Sequence of chain 1.B:
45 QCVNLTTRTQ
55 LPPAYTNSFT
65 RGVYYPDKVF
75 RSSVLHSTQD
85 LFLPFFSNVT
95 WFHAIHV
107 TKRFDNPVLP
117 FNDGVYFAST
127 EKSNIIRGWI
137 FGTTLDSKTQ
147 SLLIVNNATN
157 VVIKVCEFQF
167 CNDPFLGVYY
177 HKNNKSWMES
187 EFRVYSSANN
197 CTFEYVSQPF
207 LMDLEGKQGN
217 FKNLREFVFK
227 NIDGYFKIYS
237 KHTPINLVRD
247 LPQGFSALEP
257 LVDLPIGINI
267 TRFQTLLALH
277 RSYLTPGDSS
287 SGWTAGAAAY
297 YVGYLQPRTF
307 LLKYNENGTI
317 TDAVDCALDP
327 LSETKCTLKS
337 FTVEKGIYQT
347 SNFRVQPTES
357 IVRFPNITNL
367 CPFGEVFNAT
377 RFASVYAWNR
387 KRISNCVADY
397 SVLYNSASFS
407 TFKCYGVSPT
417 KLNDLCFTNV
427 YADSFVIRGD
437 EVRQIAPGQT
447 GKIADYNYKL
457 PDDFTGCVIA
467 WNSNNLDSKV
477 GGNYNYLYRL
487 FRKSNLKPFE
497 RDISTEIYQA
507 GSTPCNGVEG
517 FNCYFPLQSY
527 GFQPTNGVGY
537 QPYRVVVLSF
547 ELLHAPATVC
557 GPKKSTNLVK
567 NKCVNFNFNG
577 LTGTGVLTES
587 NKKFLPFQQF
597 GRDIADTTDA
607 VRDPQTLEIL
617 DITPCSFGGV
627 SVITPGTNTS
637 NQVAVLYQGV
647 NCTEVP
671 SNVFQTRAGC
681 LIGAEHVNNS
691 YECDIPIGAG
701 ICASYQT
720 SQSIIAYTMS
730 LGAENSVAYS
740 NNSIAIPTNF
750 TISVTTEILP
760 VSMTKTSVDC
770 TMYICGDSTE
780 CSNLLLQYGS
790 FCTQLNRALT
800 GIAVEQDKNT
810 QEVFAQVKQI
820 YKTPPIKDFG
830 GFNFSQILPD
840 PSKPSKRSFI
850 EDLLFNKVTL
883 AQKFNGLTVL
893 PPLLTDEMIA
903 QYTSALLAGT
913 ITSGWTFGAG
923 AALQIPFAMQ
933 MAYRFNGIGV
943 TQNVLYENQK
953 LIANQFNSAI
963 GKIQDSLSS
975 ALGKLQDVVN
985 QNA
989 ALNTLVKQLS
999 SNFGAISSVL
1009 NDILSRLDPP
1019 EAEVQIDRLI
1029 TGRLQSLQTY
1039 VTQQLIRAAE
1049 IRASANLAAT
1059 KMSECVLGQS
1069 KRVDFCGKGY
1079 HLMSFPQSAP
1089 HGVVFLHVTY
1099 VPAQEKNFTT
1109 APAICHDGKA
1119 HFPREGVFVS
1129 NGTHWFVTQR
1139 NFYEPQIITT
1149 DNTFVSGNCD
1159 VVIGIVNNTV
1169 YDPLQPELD

A protein and the small-molecule ligand that binds it are described below.
Small molecule (SMILES): CC(=O)N[C@@H]1[C@@H](O)[C@H](O)[C@@H](CO)O[C@H]1O

Binding-site contacts:
Ligand atom C4 contacts residue ASN265 of chain 1.B at 4.2 Å.
Ligand atom C6 contacts residue THR139 of chain 1.B at 3.7 Å.
Ligand atom C5 contacts residue ASN265 of chain 1.B at 3.7 Å.
Ligand atom C7 contacts residue ASN265 of chain 1.B at 3.5 Å.
Ligand atom O6 contacts residue THR267 of chain 1.B at 3.4 Å.
Ligand atom O5 contacts residue THR139 of chain 1.B at 4.0 Å.
Ligand atom O6 contacts residue THR139 of chain 1.B at 3.3 Å.
Ligand atom C1 contacts residue ASN265 of chain 1.B at 1.4 Å.
Ligand atom C3 contacts residue ASN265 of chain 1.B at 3.8 Å.
Ligand atom O7 contacts residue ASN265 of chain 1.B at 3.7 Å.
Ligand atom N2 contacts residue ASN265 of chain 1.B at 2.9 Å (h-bond).
Ligand atom O5 contacts residue ASN265 of chain 1.B at 2.4 Å (h-bond).
Ligand atom C2 contacts residue ASN265 of chain 1.B at 2.4 Å.